Binding-site contacts:
Ligand atom C5M contacts residue TYR113 of chain 1.A at 3.8 Å (hydrophobic).
Ligand atom O5P contacts residue ARG87 of chain 1.A at 2.8 Å (salt-bridge).
Ligand atom C5' contacts residue TYR113 of chain 1.A at 3.3 Å (hydrophobic).
Ligand atom O3' contacts residue TYR85 of chain 1.A at 3.9 Å.
Ligand atom P2 contacts residue ARG35 of chain 1.A at 3.6 Å.
Ligand atom P2 contacts residue CA1 of chain 1.C at 3.9 Å.
Ligand atom O4 contacts residue TYR115 of chain 1.A at 4.0 Å.
Ligand atom C3' contacts residue TYR113 of chain 1.A at 3.8 Å (hydrophobic).
Ligand atom N3 contacts residue LEU89 of chain 1.A at 4.0 Å.
Ligand atom O3P contacts residue TYR85 of chain 1.A at 3.1 Å (h-bond).
Ligand atom C2 contacts residue TYR115 of chain 1.A at 3.7 Å (hydrophobic).
Ligand atom C5 contacts residue LEU89 of chain 1.A at 3.8 Å (hydrophobic).
Ligand atom O4 contacts residue LEU89 of chain 1.A at 3.4 Å.
Ligand atom C6 contacts residue ARG87 of chain 1.A at 3.9 Å.
Ligand atom C4 contacts residue LEU89 of chain 1.A at 3.4 Å (hydrophobic).
Ligand atom O5' contacts residue ARG35 of chain 1.A at 3.6 Å (salt-bridge).
Ligand atom O2 contacts residue ASP83 of chain 1.A at 3.5 Å.
Ligand atom O4' contacts residue ARG87 of chain 1.A at 2.7 Å (salt-bridge).
Ligand atom O4P contacts residue CA1 of chain 1.C at 3.0 Å.
Ligand atom O4P contacts residue ARG35 of chain 1.A at 2.8 Å (salt-bridge).
Ligand atom O4P contacts residue TYR113 of chain 1.A at 3.5 Å.
Ligand atom O3P contacts residue LYS84 of chain 1.A at 2.7 Å (salt-bridge).
Ligand atom O4 contacts residue LEU37 of chain 1.A at 3.8 Å.
Ligand atom C4 contacts residue TYR115 of chain 1.A at 3.9 Å (hydrophobic).
Ligand atom C4' contacts residue ARG87 of chain 1.A at 3.6 Å.
Ligand atom O5' contacts residue ARG87 of chain 1.A at 3.0 Å (salt-bridge).
Ligand atom O2P contacts residue TYR85 of chain 1.A at 3.2 Å (h-bond).
Ligand atom C2' contacts residue TYR113 of chain 1.A at 3.9 Å (hydrophobic).
Ligand atom P1 contacts residue TYR85 of chain 1.A at 3.7 Å.
Ligand atom C2 contacts residue ASP83 of chain 1.A at 3.7 Å.
Ligand atom O5P contacts residue ARG35 of chain 1.A at 3.2 Å (salt-bridge).
Ligand atom N3 contacts residue TYR115 of chain 1.A at 3.5 Å.
Ligand atom C5 contacts residue TYR113 of chain 1.A at 3.9 Å (hydrophobic).
Ligand atom O4P contacts residue ASP40 of chain 1.A at 2.9 Å (salt-bridge).
Ligand atom C5M contacts residue ARG35 of chain 1.A at 3.6 Å.
Ligand atom O3' contacts residue LYS84 of chain 1.A at 3.5 Å.
Ligand atom C5' contacts residue ARG87 of chain 1.A at 4.0 Å.
Ligand atom P1 contacts residue LYS84 of chain 1.A at 3.9 Å.
Ligand atom C1' contacts residue ARG87 of chain 1.A at 3.8 Å.
Ligand atom C5M contacts residue LEU36 of chain 1.A at 3.7 Å (hydrophobic).

Sequence of chain 1.A:
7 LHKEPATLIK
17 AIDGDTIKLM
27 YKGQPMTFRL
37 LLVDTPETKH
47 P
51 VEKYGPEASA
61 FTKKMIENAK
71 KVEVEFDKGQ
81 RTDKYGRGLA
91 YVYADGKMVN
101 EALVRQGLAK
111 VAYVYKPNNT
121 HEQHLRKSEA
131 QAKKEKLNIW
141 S

A protein and the small-molecule ligand that binds it are described below.
Small molecule (SMILES): Cc1cn([C@H]2C[C@H](OP(=O)(O)O)[C@@H](COP(=O)(O)O)O2)c(=O)[nH]c1=O